Binding-site contacts:
Ligand atom CE2 contacts residue PHE69 of chain 1.A at 3.9 Å (hydrophobic).
Ligand atom CB contacts residue PHE222 of chain 1.A at 3.5 Å (hydrophobic).
Ligand atom O1 contacts residue ARG140 of chain 1.A at 3.0 Å (salt-bridge).
Ligand atom N contacts residue ARG140 of chain 1.A at 3.6 Å.
Ligand atom OH contacts residue HIS138 of chain 1.A at 4.1 Å.
Ligand atom C1 contacts residue ARG140 of chain 1.A at 3.7 Å.
Ligand atom OH contacts residue DST1 of chain 1.B at 3.1 Å.
Ligand atom CZ contacts residue PHE69 of chain 1.A at 3.5 Å (hydrophobic).
Ligand atom OH contacts residue PHE69 of chain 1.A at 3.7 Å.
Ligand atom C3 contacts residue VAL119 of chain 1.A at 3.6 Å (hydrophobic).
Ligand atom CE2 contacts residue TRP271 of chain 1.A at 4.0 Å (hydrophobic).
Ligand atom CD1 contacts residue PHE69 of chain 1.A at 4.0 Å (hydrophobic).
Ligand atom OH contacts residue GLU51 of chain 1.A at 2.5 Å (salt-bridge).
Ligand atom O contacts residue PHE69 of chain 1.A at 3.4 Å.
Ligand atom O contacts residue VAL119 of chain 1.A at 3.5 Å.
Ligand atom CG contacts residue DST1 of chain 1.B at 4.2 Å.
Ligand atom C4 contacts residue ARG140 of chain 1.A at 3.6 Å.
Ligand atom CD2 contacts residue TRP271 of chain 1.A at 3.9 Å (hydrophobic).
Ligand atom CE1 contacts residue PHE69 of chain 1.A at 3.7 Å (hydrophobic).
Ligand atom OH contacts residue LEU67 of chain 1.A at 3.6 Å.
Ligand atom N contacts residue PHE222 of chain 1.A at 4.2 Å.
Ligand atom CD1 contacts residue HIS138 of chain 1.A at 4.0 Å.
Ligand atom CG contacts residue PHE222 of chain 1.A at 4.1 Å (hydrophobic).
Ligand atom O2 contacts residue VAL119 of chain 1.A at 4.2 Å.
Ligand atom CZ contacts residue DST1 of chain 1.B at 3.4 Å.
Ligand atom CG contacts residue LEU170 of chain 1.A at 3.8 Å (hydrophobic).
Ligand atom CE2 contacts residue DST1 of chain 1.B at 3.5 Å.
Ligand atom CD1 contacts residue LEU170 of chain 1.A at 3.6 Å (hydrophobic).
Ligand atom CE2 contacts residue GLU51 of chain 1.A at 4.0 Å.
Ligand atom CE1 contacts residue HIS138 of chain 1.A at 3.6 Å.
Ligand atom N contacts residue VAL119 of chain 1.A at 4.1 Å.
Ligand atom CE2 contacts residue TYR292 of chain 1.A at 3.8 Å (hydrophobic).
Ligand atom O1 contacts residue PHE222 of chain 1.A at 4.1 Å.
Ligand atom CE1 contacts residue DST1 of chain 1.B at 3.8 Å.
Ligand atom CB contacts residue LEU170 of chain 1.A at 3.6 Å (hydrophobic).
Ligand atom OH contacts residue TYR292 of chain 1.A at 4.0 Å.
Ligand atom CD2 contacts residue DST1 of chain 1.B at 3.5 Å.
Ligand atom O1 contacts residue LEU220 of chain 1.A at 3.7 Å.
Ligand atom CZ contacts residue GLU51 of chain 1.A at 3.6 Å.
Ligand atom CA contacts residue PHE222 of chain 1.A at 4.0 Å (hydrophobic).

Sequence of chain 1.A:
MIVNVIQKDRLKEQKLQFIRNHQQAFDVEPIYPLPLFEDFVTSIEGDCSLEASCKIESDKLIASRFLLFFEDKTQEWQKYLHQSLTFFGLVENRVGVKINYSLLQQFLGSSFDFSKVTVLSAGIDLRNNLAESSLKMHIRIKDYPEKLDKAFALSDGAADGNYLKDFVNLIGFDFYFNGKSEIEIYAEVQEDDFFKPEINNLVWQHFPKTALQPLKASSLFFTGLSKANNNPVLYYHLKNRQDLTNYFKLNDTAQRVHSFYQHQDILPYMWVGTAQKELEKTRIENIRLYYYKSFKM

The small molecule below binds the protein below.
Small molecule (SMILES): CC(C)(C)OC(=O)N[C@@H](Cc1ccc(O)cc1)C(=O)O